Binding-site contacts:
Ligand atom O3' contacts residue ASN208 of chain 1.A at 3.3 Å (h-bond).
Ligand atom O4' contacts residue ALA14 of chain 1.A at 3.4 Å.
Ligand atom N7 contacts residue GLN17 of chain 1.A at 3.0 Å (h-bond).
Ligand atom O1B contacts residue GLY148 of chain 1.A at 2.6 Å (h-bond).
Ligand atom O2B contacts residue GLU74 of chain 1.A at 3.4 Å (salt-bridge).
Ligand atom C1' contacts residue ASN208 of chain 1.A at 3.4 Å.
Ligand atom O3G contacts residue GLY102 of chain 1.A at 3.4 Å (h-bond).
Ligand atom O1A contacts residue GLN13 of chain 1.A at 3.2 Å.
Ligand atom O2B contacts residue GLN13 of chain 1.A at 2.8 Å (h-bond).
Ligand atom O2G contacts residue GLU252 of chain 1.B at 3.3 Å (salt-bridge).
Ligand atom C2' contacts residue ASN208 of chain 1.A at 3.4 Å.
Ligand atom O3B contacts residue GLY145 of chain 1.A at 3.2 Å.
Ligand atom PG contacts residue GLY146 of chain 1.A at 3.5 Å.
Ligand atom O1B contacts residue THR147 of chain 1.A at 3.3 Å.
Ligand atom N2 contacts residue ASN230 of chain 1.A at 2.5 Å (h-bond).
Ligand atom C8 contacts residue ALA14 of chain 1.A at 3.4 Å (hydrophobic).
Ligand atom N3 contacts residue ASN208 of chain 1.A at 3.3 Å (h-bond).
Ligand atom O1A contacts residue ALA14 of chain 1.A at 3.3 Å (h-bond).
Ligand atom C5 contacts residue GLN17 of chain 1.A at 3.4 Å.
Ligand atom C2 contacts residue ASN230 of chain 1.A at 2.1 Å.
Ligand atom O3G contacts residue GLY146 of chain 1.A at 3.2 Å (h-bond).
Ligand atom C6 contacts residue GLN17 of chain 1.A at 3.3 Å.
Ligand atom O3G contacts residue THR147 of chain 1.A at 2.5 Å (h-bond).
Ligand atom O2' contacts residue ASN208 of chain 1.A at 2.4 Å (h-bond).
Ligand atom N2 contacts residue ASN208 of chain 1.A at 3.1 Å (h-bond).
Ligand atom O5' contacts residue ALA142 of chain 1.A at 3.4 Å.
Ligand atom C4 contacts residue ALA14 of chain 1.A at 3.5 Å (hydrophobic).
Ligand atom O2G contacts residue GLY102 of chain 1.A at 3.1 Å.
Ligand atom O2G contacts residue GLY103 of chain 1.A at 2.5 Å (h-bond).
Ligand atom N7 contacts residue ALA14 of chain 1.A at 3.5 Å.
Ligand atom O1G contacts residue GLU74 of chain 1.A at 3.2 Å (salt-bridge).
Ligand atom C6 contacts residue ASN230 of chain 1.A at 2.4 Å.
Ligand atom N3 contacts residue ASN230 of chain 1.A at 3.4 Å (h-bond).
Ligand atom N9 contacts residue ALA14 of chain 1.A at 3.3 Å.
Ligand atom O1B contacts residue GLY12 of chain 1.A at 3.2 Å.
Ligand atom N1 contacts residue ASN230 of chain 1.A at 1.3 Å (h-bond).
Ligand atom O6 contacts residue GLN17 of chain 1.A at 2.4 Å (h-bond).
Ligand atom N2 contacts residue ILE233 of chain 1.A at 3.3 Å.
Ligand atom O3B contacts residue GLY146 of chain 1.A at 3.2 Å (h-bond).
Ligand atom O6 contacts residue ASN230 of chain 1.A at 2.6 Å (h-bond).

Sequence of chain 1.A:
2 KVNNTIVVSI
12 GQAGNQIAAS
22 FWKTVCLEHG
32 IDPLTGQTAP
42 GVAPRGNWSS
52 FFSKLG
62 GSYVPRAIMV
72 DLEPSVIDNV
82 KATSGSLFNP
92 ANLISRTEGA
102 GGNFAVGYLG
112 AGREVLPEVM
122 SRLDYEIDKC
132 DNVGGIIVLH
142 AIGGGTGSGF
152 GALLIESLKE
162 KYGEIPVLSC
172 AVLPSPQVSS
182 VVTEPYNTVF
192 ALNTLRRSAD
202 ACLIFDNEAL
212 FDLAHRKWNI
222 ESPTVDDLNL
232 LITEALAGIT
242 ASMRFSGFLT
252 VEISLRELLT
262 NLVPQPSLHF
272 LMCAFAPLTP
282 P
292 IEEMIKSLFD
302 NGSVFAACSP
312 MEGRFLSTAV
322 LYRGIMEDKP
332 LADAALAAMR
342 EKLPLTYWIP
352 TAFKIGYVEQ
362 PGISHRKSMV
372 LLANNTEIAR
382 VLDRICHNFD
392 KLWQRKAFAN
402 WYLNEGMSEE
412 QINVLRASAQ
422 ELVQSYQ

This small molecule binds to this protein.
Small molecule (SMILES): Nc1nc2c(ncn2[C@@H]2O[C@H](CO[P](=O)(O)C[P](=O)(O)OP(=O)(O)O)[C@@H](O)[C@H]2O)c(=O)[nH]1

Sequence of chain 1.B:
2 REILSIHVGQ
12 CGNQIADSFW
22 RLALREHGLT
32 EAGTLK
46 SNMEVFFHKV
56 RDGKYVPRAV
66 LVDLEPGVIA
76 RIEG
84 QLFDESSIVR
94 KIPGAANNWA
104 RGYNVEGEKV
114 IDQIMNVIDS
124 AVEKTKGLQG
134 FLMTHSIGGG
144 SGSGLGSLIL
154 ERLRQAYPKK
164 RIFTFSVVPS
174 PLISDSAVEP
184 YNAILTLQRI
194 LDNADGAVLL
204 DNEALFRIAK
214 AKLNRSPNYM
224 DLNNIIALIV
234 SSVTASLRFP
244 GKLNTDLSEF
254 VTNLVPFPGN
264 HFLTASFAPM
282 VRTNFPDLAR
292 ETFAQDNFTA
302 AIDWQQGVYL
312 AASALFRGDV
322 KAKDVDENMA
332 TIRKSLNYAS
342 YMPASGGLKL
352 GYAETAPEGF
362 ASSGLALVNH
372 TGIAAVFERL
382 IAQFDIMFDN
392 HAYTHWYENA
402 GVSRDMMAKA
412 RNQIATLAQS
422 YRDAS